The protein below binds the small molecule below.
Small molecule (SMILES): CC(=O)N[C@@H]1[C@@H](O)[C@H](O)[C@@H](CO)O[C@H]1O

Binding-site contacts:
Ligand atom C8 contacts residue GLU46 of chain 1.B at 4.4 Å.
Ligand atom O3 contacts residue LYS43 of chain 1.B at 3.7 Å.
Ligand atom C7 contacts residue ASN88 of chain 1.B at 3.5 Å.
Ligand atom O5 contacts residue ASN88 of chain 1.B at 2.3 Å (h-bond).
Ligand atom C2 contacts residue ASN88 of chain 1.B at 2.6 Å.
Ligand atom C5 contacts residue ASN88 of chain 1.B at 3.6 Å.
Ligand atom C8 contacts residue LYS43 of chain 1.B at 3.6 Å.
Ligand atom O7 contacts residue ASN88 of chain 1.B at 3.5 Å.
Ligand atom C8 contacts residue ARG38 of chain 1.B at 3.5 Å.
Ligand atom C8 contacts residue SER40 of chain 1.B at 4.2 Å.
Ligand atom C8 contacts residue ASN88 of chain 1.B at 3.6 Å.
Ligand atom N2 contacts residue ASN88 of chain 1.B at 3.1 Å (h-bond).
Ligand atom C1 contacts residue ASN88 of chain 1.B at 1.4 Å.
Ligand atom C7 contacts residue LYS43 of chain 1.B at 4.2 Å.
Ligand atom O7 contacts residue LYS43 of chain 1.B at 4.2 Å.
Ligand atom C3 contacts residue ASN88 of chain 1.B at 3.9 Å.
Ligand atom C4 contacts residue ASN88 of chain 1.B at 4.3 Å.

Sequence of chain 1.B:
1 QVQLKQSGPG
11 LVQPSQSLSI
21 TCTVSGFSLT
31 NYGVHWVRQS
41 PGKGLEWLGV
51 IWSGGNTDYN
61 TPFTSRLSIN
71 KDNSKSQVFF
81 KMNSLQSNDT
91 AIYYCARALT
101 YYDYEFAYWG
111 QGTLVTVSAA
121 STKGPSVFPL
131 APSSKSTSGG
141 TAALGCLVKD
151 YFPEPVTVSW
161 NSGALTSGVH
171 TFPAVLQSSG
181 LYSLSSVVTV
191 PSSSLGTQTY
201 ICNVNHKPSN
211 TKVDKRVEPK